This protein binds this small molecule.
Small molecule (SMILES): CC(=O)N[C@@H]1[C@@H](O)[C@H](O)[C@@H](CO)O[C@H]1O

Sequence of chain 4.D:
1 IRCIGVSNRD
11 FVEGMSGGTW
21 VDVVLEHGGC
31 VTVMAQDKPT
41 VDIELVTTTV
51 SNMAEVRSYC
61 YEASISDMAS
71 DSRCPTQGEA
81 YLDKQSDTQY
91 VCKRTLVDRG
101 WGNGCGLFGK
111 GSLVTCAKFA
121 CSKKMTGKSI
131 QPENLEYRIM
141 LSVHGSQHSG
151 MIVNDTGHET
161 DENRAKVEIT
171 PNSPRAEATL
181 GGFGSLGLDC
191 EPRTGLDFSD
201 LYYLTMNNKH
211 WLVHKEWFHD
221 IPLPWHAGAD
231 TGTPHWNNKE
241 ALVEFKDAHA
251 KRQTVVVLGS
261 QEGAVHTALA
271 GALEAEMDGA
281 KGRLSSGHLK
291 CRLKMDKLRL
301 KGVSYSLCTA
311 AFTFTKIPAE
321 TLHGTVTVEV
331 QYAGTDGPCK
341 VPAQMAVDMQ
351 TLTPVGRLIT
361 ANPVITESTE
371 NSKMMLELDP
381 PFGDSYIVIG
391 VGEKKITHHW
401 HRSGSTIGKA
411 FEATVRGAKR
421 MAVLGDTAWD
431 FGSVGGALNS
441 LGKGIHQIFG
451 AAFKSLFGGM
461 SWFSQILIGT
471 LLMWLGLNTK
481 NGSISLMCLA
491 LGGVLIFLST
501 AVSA

Binding-site contacts:
Ligand atom O6 contacts residue ASN154 of chain 4.D at 4.2 Å.
Ligand atom C2 contacts residue ASN154 of chain 4.D at 2.5 Å.
Ligand atom O7 contacts residue VAL153 of chain 4.D at 3.3 Å.
Ligand atom C1 contacts residue ASN154 of chain 4.D at 1.4 Å.
Ligand atom N2 contacts residue ASN154 of chain 4.D at 2.8 Å (h-bond).
Ligand atom C2 contacts residue HIS158 of chain 4.D at 3.7 Å.
Ligand atom C7 contacts residue VAL153 of chain 4.D at 3.6 Å (hydrophobic).
Ligand atom C6 contacts residue HIS158 of chain 4.D at 4.3 Å.
Ligand atom C5 contacts residue ASN154 of chain 4.D at 3.7 Å.
Ligand atom C4 contacts residue HIS158 of chain 4.D at 4.1 Å.
Ligand atom O6 contacts residue HIS158 of chain 4.D at 4.2 Å.
Ligand atom O6 contacts residue GLY157 of chain 4.D at 3.1 Å.
Ligand atom O5 contacts residue HIS158 of chain 4.D at 3.5 Å.
Ligand atom O7 contacts residue ASN154 of chain 4.D at 4.2 Å.
Ligand atom C4 contacts residue ASN154 of chain 4.D at 4.3 Å.
Ligand atom C7 contacts residue SER149 of chain 4.D at 4.4 Å.
Ligand atom C5 contacts residue HIS158 of chain 4.D at 4.2 Å.
Ligand atom O7 contacts residue SER149 of chain 4.D at 3.4 Å (h-bond).
Ligand atom C6 contacts residue GLY157 of chain 4.D at 3.9 Å.
Ligand atom C3 contacts residue HIS158 of chain 4.D at 4.4 Å.
Ligand atom C8 contacts residue ASN154 of chain 4.D at 3.1 Å.
Ligand atom O5 contacts residue ASN154 of chain 4.D at 2.4 Å (h-bond).
Ligand atom C1 contacts residue HIS158 of chain 4.D at 3.9 Å.
Ligand atom O3 contacts residue HIS148 of chain 4.D at 3.7 Å.
Ligand atom C7 contacts residue ASN154 of chain 4.D at 3.2 Å.
Ligand atom C3 contacts residue ASN154 of chain 4.D at 3.8 Å.
Ligand atom C8 contacts residue VAL153 of chain 4.D at 3.2 Å (hydrophobic).
Ligand atom O7 contacts residue GLY150 of chain 4.D at 3.4 Å.